This protein binds this small molecule.
Small molecule (SMILES): Nc1ncnc2c1ncn2[C@@H]1O[C@H](CSCC[C@H](NC(=O)/C=C/C2C=CC(O)C=C2)C(=O)O)[C@@H](O)[C@H]1O

Sequence of chain 1.B:
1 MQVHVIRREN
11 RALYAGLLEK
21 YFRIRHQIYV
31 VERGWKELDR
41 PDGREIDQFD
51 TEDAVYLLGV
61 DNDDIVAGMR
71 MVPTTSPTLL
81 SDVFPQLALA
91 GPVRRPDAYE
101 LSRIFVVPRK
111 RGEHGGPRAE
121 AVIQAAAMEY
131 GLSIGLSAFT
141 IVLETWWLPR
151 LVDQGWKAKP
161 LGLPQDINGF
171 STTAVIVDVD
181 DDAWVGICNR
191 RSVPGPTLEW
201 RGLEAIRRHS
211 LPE

Binding-site contacts:
Ligand atom O2 contacts residue COA1 of chain 1.E at 3.2 Å.
Ligand atom C12 contacts residue GLN124 of chain 1.B at 3.5 Å.
Ligand atom N contacts residue VAL142 of chain 1.B at 3.3 Å (h-bond).
Ligand atom O15 contacts residue GLN124 of chain 1.B at 2.7 Å (h-bond).
Ligand atom C1 contacts residue VAL142 of chain 1.B at 3.0 Å (hydrophobic).
Ligand atom OXT contacts residue ARG103 of chain 1.B at 2.9 Å (salt-bridge).
Ligand atom C1 contacts residue COA1 of chain 1.E at 3.4 Å.
Ligand atom N6 contacts residue ASP47 of chain 1.B at 2.9 Å (salt-bridge).
Ligand atom C contacts residue ARG103 of chain 1.B at 3.4 Å.
Ligand atom N7 contacts residue LEU79 of chain 1.B at 3.4 Å.
Ligand atom O2 contacts residue VAL142 of chain 1.B at 3.3 Å (h-bond).
Ligand atom N6 contacts residue GLN48 of chain 1.B at 3.1 Å (h-bond).
Ligand atom C7 contacts residue COA1 of chain 1.E at 3.6 Å.
Ligand atom C14 contacts residue TRP147 of chain 1.B at 3.5 Å (hydrophobic).
Ligand atom O contacts residue ARG103 of chain 1.B at 3.0 Å (salt-bridge).
Ligand atom O2' contacts residue TRP35 of chain 1.B at 3.3 Å.
Ligand atom C9 contacts residue ILE141 of chain 1.B at 3.5 Å (hydrophobic).
Ligand atom C3 contacts residue VAL142 of chain 1.B at 3.2 Å (hydrophobic).
Ligand atom N contacts residue COA1 of chain 1.E at 3.5 Å (h-bond).
Ligand atom C3 contacts residue ILE141 of chain 1.B at 3.7 Å (hydrophobic).
Ligand atom N7 contacts residue LEU38 of chain 1.B at 3.5 Å.
Ligand atom O3' contacts residue ASN168 of chain 1.B at 2.9 Å (h-bond).
Ligand atom C13 contacts residue GLN124 of chain 1.B at 3.5 Å.
Ligand atom C10 contacts residue ILE141 of chain 1.B at 3.5 Å (hydrophobic).
Ligand atom O3' contacts residue TRP35 of chain 1.B at 3.5 Å.
Ligand atom C contacts residue COA1 of chain 1.E at 3.6 Å.
Ligand atom C9 contacts residue ILE104 of chain 1.B at 3.5 Å (hydrophobic).
Ligand atom N7 contacts residue ARG103 of chain 1.B at 3.0 Å (salt-bridge).
Ligand atom C2' contacts residue TRP35 of chain 1.B at 3.4 Å (hydrophobic).
Ligand atom C8 contacts residue ARG103 of chain 1.B at 3.3 Å.
Ligand atom C5 contacts residue LEU38 of chain 1.B at 3.5 Å (hydrophobic).
Ligand atom O contacts residue TRP35 of chain 1.B at 3.3 Å.
Ligand atom C4' contacts residue PHE84 of chain 1.B at 3.6 Å (hydrophobic).
Ligand atom O2' contacts residue GLU37 of chain 1.B at 2.9 Å (salt-bridge).
Ligand atom OXT contacts residue SER102 of chain 1.B at 3.3 Å.
Ligand atom O4' contacts residue PHE84 of chain 1.B at 3.2 Å.
Ligand atom O2 contacts residue LEU143 of chain 1.B at 3.6 Å.
Ligand atom C2 contacts residue VAL83 of chain 1.B at 3.7 Å (hydrophobic).
Ligand atom C5 contacts residue LEU79 of chain 1.B at 3.5 Å (hydrophobic).
Ligand atom CG contacts residue VAL142 of chain 1.B at 3.3 Å (hydrophobic).